Sequence of chain 1.D:
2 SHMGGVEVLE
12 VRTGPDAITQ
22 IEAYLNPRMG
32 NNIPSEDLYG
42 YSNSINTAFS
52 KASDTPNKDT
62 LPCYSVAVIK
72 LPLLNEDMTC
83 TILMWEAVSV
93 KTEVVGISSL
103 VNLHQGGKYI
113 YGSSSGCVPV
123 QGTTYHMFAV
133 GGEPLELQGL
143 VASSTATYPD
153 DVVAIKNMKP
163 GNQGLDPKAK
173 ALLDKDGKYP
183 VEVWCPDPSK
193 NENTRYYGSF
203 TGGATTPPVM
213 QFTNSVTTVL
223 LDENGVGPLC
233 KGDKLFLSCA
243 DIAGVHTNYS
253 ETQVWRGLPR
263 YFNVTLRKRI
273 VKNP

This protein binds this small molecule.
Small molecule (SMILES): CC(=O)N[C@H]1[C@H]([C@H](O)[C@H](O)CO)O[C@@](O[C@@H]2[C@@H](O)[C@H](O)O[C@H](CO)[C@@H]2O)(C(=O)O)C[C@@H]1O

Sequence of chain 1.C:
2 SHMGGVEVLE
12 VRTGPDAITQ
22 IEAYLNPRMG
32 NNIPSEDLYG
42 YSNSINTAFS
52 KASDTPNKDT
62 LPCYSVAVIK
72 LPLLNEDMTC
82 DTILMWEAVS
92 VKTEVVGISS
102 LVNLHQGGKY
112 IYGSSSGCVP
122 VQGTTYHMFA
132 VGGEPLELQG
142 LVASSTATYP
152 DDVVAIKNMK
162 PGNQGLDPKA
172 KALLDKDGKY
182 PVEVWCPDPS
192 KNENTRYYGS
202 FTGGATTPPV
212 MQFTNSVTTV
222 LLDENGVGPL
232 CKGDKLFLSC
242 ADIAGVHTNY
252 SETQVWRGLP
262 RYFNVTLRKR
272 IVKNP

Binding-site contacts:
Ligand atom C10 contacts residue LEU39 of chain 1.C at 3.7 Å (hydrophobic).
Ligand atom O2 contacts residue SER51 of chain 1.D at 3.5 Å.
Ligand atom C4 contacts residue HIS248 of chain 1.C at 3.7 Å.
Ligand atom C11 contacts residue HIS248 of chain 1.C at 3.5 Å.
Ligand atom C11 contacts residue TYR42 of chain 1.C at 3.6 Å (hydrophobic).
Ligand atom O1 contacts residue SER51 of chain 1.D at 3.9 Å.
Ligand atom C11 contacts residue VAL256 of chain 1.C at 3.7 Å (hydrophobic).
Ligand atom O1B contacts residue TYR251 of chain 1.C at 3.1 Å (h-bond).
Ligand atom C1 contacts residue TYR251 of chain 1.C at 4.0 Å (hydrophobic).
Ligand atom N5 contacts residue ASN250 of chain 1.C at 3.0 Å (h-bond).
Ligand atom O10 contacts residue LEU39 of chain 1.C at 3.6 Å.
Ligand atom O10 contacts residue LYS52 of chain 1.D at 3.9 Å.
Ligand atom O2 contacts residue LYS52 of chain 1.D at 3.3 Å (salt-bridge).
Ligand atom C3 contacts residue LYS52 of chain 1.D at 3.9 Å.
Ligand atom C4 contacts residue ASN250 of chain 1.C at 3.4 Å.
Ligand atom N5 contacts residue HIS248 of chain 1.C at 3.7 Å.
Ligand atom C5 contacts residue ASN250 of chain 1.C at 3.4 Å.
Ligand atom C11 contacts residue GLN107 of chain 1.C at 3.9 Å.
Ligand atom O3 contacts residue SER51 of chain 1.D at 4.0 Å.
Ligand atom O10 contacts residue GLN107 of chain 1.C at 3.6 Å (h-bond).
Ligand atom C11 contacts residue LEU39 of chain 1.C at 3.8 Å (hydrophobic).
Ligand atom C4 contacts residue GLY108 of chain 1.C at 3.3 Å.
Ligand atom C2 contacts residue SER51 of chain 1.D at 3.5 Å.
Ligand atom O4 contacts residue HIS248 of chain 1.C at 3.5 Å.
Ligand atom O4 contacts residue PHE50 of chain 1.D at 3.8 Å.
Ligand atom O1B contacts residue GLY109 of chain 1.C at 3.9 Å.
Ligand atom O7 contacts residue LYS52 of chain 1.D at 3.4 Å.
Ligand atom C6 contacts residue ASN250 of chain 1.C at 3.3 Å.
Ligand atom O1A contacts residue ASN250 of chain 1.C at 3.0 Å.
Ligand atom C10 contacts residue GLN107 of chain 1.C at 3.8 Å.
Ligand atom C2 contacts residue LYS52 of chain 1.D at 3.9 Å.
Ligand atom O8 contacts residue ASN250 of chain 1.C at 3.5 Å (h-bond).
Ligand atom O1B contacts residue ASN250 of chain 1.C at 3.6 Å.
Ligand atom C3 contacts residue GLY108 of chain 1.C at 3.6 Å.
Ligand atom O6 contacts residue LYS52 of chain 1.D at 4.0 Å.
Ligand atom O4 contacts residue GLN107 of chain 1.C at 3.7 Å.
Ligand atom O3 contacts residue LYS52 of chain 1.D at 3.5 Å (salt-bridge).
Ligand atom C1 contacts residue ASN250 of chain 1.C at 3.5 Å.
Ligand atom O4 contacts residue GLY108 of chain 1.C at 2.8 Å (h-bond).
Ligand atom C9 contacts residue LEU39 of chain 1.C at 3.8 Å (hydrophobic).